This small molecule binds to this protein.
Small molecule (SMILES): CC(=O)N[C@H]1[C@H](O[C@H]2[C@H](O)[C@@H](NC(C)=O)CO[C@@H]2CO)O[C@H](CO)[C@@H](O)[C@@H]1O

Binding-site contacts:
Ligand atom O5 contacts residue PRO261 of chain 1.A at 3.4 Å.
Ligand atom C2 contacts residue ASN416 of chain 1.A at 2.4 Å.
Ligand atom O7 contacts residue ASN232 of chain 1.A at 3.6 Å.
Ligand atom C8 contacts residue NAG1 of chain 1.S at 3.4 Å.
Ligand atom O7 contacts residue ASN416 of chain 1.A at 3.2 Å (h-bond).
Ligand atom C7 contacts residue ASN232 of chain 1.A at 4.0 Å.
Ligand atom C8 contacts residue ASN416 of chain 1.A at 4.4 Å.
Ligand atom C5 contacts residue ASN416 of chain 1.A at 3.6 Å.
Ligand atom C8 contacts residue ASN232 of chain 1.A at 3.6 Å.
Ligand atom C1 contacts residue PRO261 of chain 1.A at 4.2 Å (hydrophobic).
Ligand atom C4 contacts residue ASN416 of chain 1.A at 4.2 Å.
Ligand atom C6 contacts residue PRO261 of chain 1.A at 4.1 Å (hydrophobic).
Ligand atom C5 contacts residue PRO261 of chain 1.A at 4.3 Å (hydrophobic).
Ligand atom C1 contacts residue ASN416 of chain 1.A at 1.4 Å.
Ligand atom C7 contacts residue ASN416 of chain 1.A at 3.3 Å.
Ligand atom O6 contacts residue PRO261 of chain 1.A at 4.2 Å.
Ligand atom O6 contacts residue LEU235 of chain 1.A at 3.7 Å.
Ligand atom N2 contacts residue ASN416 of chain 1.A at 2.9 Å (h-bond).
Ligand atom O5 contacts residue ASN416 of chain 1.A at 2.3 Å (h-bond).
Ligand atom C3 contacts residue ASN416 of chain 1.A at 3.8 Å.

Sequence of chain 1.A:
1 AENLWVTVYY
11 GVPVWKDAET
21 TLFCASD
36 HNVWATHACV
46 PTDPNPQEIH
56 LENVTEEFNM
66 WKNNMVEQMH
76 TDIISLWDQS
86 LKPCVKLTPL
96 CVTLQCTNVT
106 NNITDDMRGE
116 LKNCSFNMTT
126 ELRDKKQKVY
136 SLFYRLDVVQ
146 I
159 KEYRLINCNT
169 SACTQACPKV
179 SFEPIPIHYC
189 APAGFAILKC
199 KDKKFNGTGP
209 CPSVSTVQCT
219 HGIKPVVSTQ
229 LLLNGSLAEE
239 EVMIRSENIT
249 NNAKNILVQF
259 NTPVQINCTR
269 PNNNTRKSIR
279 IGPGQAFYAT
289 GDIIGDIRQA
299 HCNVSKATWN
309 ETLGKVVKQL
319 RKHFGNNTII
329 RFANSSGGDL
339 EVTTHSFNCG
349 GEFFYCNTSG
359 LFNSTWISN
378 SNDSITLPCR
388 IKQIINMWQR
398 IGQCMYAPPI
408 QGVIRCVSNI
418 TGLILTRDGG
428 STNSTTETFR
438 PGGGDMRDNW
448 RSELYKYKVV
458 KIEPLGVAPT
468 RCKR